Sequence of chain 1.H:
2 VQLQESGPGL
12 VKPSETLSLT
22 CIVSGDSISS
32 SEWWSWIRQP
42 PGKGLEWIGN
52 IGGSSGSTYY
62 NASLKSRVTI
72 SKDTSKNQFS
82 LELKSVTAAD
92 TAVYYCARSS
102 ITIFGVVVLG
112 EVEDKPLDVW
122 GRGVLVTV

This small molecule binds to this protein.
Small molecule (SMILES): CC(=O)N[C@H]1[C@H](O[C@H]2[C@H](O)[C@@H](NC(C)=O)CO[C@@H]2CO)O[C@H](CO)[C@@H](O[C@@H]2O[C@H](CO[C@H]3O[C@H](CO)[C@@H](O)[C@H](O)[C@@H]3O)[C@@H](O)[C@H](O[C@H]3O[C@H](CO)[C@@H](O)[C@H](O)[C@@H]3O[C@H]3O[C@H](CO)[C@@H](O)[C@H](O)[C@@H]3O)[C@@H]2O)[C@@H]1O

Binding-site contacts:
Ligand atom C6 contacts residue ILE104 of chain 1.H at 3.9 Å (hydrophobic).
Ligand atom C7 contacts residue ASN301 of chain 1.G at 3.1 Å.
Ligand atom C3 contacts residue VAL107 of chain 1.H at 4.1 Å (hydrophobic).
Ligand atom O5 contacts residue ASN301 of chain 1.G at 2.4 Å (h-bond).
Ligand atom O4 contacts residue VAL107 of chain 1.H at 3.7 Å.
Ligand atom C2 contacts residue HIS299 of chain 1.G at 3.9 Å.
Ligand atom C2 contacts residue GLY106 of chain 1.H at 3.9 Å.
Ligand atom O3 contacts residue GLY106 of chain 1.H at 3.9 Å.
Ligand atom C3 contacts residue ASN301 of chain 1.G at 3.8 Å.
Ligand atom O3 contacts residue HIS299 of chain 1.G at 4.1 Å.
Ligand atom O3 contacts residue ILE104 of chain 1.H at 4.1 Å.
Ligand atom C5 contacts residue ASN301 of chain 1.G at 3.7 Å.
Ligand atom O4 contacts residue ILE104 of chain 1.H at 3.0 Å (h-bond).
Ligand atom O7 contacts residue VAL108 of chain 1.H at 2.7 Å (h-bond).
Ligand atom C4 contacts residue GLY106 of chain 1.H at 4.0 Å.
Ligand atom C8 contacts residue THR267 of chain 1.G at 3.5 Å.
Ligand atom C1 contacts residue ILE383 of chain 1.G at 4.2 Å (hydrophobic).
Ligand atom N2 contacts residue HIS299 of chain 1.G at 3.2 Å (h-bond).
Ligand atom C7 contacts residue VAL108 of chain 1.H at 3.9 Å (hydrophobic).
Ligand atom C5 contacts residue ILE383 of chain 1.G at 3.7 Å (hydrophobic).
Ligand atom C2 contacts residue ASN301 of chain 1.G at 2.5 Å.
Ligand atom C8 contacts residue ASN265 of chain 1.G at 3.5 Å.
Ligand atom C6 contacts residue ILE383 of chain 1.G at 4.0 Å (hydrophobic).
Ligand atom O7 contacts residue GLY106 of chain 1.H at 3.9 Å.
Ligand atom O7 contacts residue VAL107 of chain 1.H at 3.4 Å.
Ligand atom O5 contacts residue ILE383 of chain 1.G at 4.0 Å.
Ligand atom N2 contacts residue ASN301 of chain 1.G at 2.9 Å (h-bond).
Ligand atom C4 contacts residue ILE104 of chain 1.H at 3.6 Å (hydrophobic).
Ligand atom C1 contacts residue ASN301 of chain 1.G at 1.4 Å.
Ligand atom C1 contacts residue ILE104 of chain 1.H at 4.2 Å (hydrophobic).
Ligand atom C5 contacts residue ILE104 of chain 1.H at 3.6 Å (hydrophobic).
Ligand atom O7 contacts residue ASN265 of chain 1.G at 4.2 Å.
Ligand atom O6 contacts residue ILE383 of chain 1.G at 3.4 Å.
Ligand atom C7 contacts residue HIS299 of chain 1.G at 4.2 Å.
Ligand atom C3 contacts residue ILE104 of chain 1.H at 3.7 Å (hydrophobic).
Ligand atom C3 contacts residue HIS299 of chain 1.G at 3.7 Å.
Ligand atom C8 contacts residue HIS299 of chain 1.G at 4.2 Å.
Ligand atom O7 contacts residue ASN301 of chain 1.G at 2.9 Å (h-bond).
Ligand atom C3 contacts residue GLY106 of chain 1.H at 4.2 Å.
Ligand atom C4 contacts residue ASN301 of chain 1.G at 4.2 Å.

Sequence of chain 1.G:
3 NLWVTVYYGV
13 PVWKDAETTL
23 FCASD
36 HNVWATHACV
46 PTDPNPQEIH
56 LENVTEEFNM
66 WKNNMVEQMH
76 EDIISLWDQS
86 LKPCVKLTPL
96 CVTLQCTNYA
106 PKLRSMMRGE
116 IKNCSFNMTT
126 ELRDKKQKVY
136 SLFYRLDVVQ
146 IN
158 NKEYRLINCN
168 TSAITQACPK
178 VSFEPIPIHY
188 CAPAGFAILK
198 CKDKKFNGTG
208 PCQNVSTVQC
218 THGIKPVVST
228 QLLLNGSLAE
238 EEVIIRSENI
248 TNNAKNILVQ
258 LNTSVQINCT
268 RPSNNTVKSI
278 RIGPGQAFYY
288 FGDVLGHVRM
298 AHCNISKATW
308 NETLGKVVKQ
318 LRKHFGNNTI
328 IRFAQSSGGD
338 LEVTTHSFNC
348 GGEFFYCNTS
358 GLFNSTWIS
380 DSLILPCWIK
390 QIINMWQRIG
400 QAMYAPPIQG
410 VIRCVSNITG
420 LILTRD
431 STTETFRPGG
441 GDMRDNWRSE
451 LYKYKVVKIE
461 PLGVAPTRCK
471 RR

Sequence of chain 1.I:
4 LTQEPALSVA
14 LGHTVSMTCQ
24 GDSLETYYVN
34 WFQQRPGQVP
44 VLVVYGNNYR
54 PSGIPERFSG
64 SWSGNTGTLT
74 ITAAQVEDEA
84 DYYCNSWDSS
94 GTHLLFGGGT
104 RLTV